Binding-site contacts:
Ligand atom C5 contacts residue ASN212 of chain 25.K at 3.7 Å.
Ligand atom C3 contacts residue ASN212 of chain 25.K at 3.8 Å.
Ligand atom O7 contacts residue ASN212 of chain 25.K at 4.1 Å.
Ligand atom C7 contacts residue ASN212 of chain 25.K at 3.7 Å.
Ligand atom C2 contacts residue ASN212 of chain 25.K at 2.5 Å.
Ligand atom C1 contacts residue ILE211 of chain 25.K at 4.2 Å (hydrophobic).
Ligand atom C1 contacts residue ASN212 of chain 25.K at 1.4 Å.
Ligand atom C4 contacts residue ASN212 of chain 25.K at 4.2 Å.
Ligand atom O5 contacts residue ASN212 of chain 25.K at 2.4 Å (h-bond).
Ligand atom N2 contacts residue ASN212 of chain 25.K at 2.9 Å (h-bond).
Ligand atom N2 contacts residue ILE211 of chain 25.K at 4.0 Å.

This protein binds this small molecule.
Small molecule (SMILES): CC(=O)N[C@@H]1[C@@H](O)[C@H](O)[C@@H](CO)O[C@H]1O

Sequence of chain 25.K:
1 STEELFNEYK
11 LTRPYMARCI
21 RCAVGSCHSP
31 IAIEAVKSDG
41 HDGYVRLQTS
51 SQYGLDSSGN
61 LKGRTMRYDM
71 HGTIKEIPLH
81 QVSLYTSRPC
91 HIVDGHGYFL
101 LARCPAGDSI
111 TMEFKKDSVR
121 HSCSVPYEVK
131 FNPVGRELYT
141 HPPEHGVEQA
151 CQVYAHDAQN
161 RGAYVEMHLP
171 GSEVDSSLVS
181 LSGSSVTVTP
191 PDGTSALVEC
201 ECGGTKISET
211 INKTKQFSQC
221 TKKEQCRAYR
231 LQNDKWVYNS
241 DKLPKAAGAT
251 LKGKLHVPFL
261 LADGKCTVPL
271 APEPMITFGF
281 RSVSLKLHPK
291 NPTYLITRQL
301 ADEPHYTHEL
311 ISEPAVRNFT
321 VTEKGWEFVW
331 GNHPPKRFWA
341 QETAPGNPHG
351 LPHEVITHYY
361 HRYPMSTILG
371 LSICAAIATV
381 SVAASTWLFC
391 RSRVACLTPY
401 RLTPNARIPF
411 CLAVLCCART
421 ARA